This small molecule binds to this protein.
Small molecule (SMILES): CC(=O)N[C@@H]1[C@@H](O)[C@H](O)[C@@H](CO)O[C@H]1O

Sequence of chain 1.K:
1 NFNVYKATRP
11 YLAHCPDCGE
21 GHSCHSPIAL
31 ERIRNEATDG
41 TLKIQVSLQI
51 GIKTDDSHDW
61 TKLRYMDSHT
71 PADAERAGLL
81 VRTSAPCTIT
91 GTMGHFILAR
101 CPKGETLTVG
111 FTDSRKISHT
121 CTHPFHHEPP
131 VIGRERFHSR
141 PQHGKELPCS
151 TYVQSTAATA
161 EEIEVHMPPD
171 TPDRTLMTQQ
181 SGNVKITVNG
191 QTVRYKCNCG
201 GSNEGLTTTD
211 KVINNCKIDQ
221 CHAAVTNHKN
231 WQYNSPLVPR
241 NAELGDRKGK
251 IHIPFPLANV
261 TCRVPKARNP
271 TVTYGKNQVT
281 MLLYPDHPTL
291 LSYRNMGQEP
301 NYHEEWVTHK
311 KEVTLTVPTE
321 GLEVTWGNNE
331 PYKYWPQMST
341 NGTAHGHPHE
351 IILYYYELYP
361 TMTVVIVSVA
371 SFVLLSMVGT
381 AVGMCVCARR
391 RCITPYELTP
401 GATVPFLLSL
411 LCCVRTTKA

Sequence of chain 1.J:
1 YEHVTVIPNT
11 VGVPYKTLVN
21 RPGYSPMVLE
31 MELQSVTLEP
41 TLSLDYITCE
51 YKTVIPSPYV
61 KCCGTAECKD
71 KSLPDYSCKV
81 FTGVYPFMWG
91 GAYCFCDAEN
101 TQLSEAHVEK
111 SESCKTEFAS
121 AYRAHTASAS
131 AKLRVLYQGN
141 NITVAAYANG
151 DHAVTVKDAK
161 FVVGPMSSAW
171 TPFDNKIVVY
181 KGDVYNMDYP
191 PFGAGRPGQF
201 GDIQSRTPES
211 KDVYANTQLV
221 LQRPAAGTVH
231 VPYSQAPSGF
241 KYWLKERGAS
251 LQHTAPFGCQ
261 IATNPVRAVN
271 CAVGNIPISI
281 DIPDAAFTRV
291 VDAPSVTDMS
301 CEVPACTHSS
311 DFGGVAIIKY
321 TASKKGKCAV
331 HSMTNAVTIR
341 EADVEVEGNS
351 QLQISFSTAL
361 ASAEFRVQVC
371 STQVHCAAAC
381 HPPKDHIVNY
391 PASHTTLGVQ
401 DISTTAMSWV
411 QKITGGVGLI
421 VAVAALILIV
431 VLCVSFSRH

Binding-site contacts:
Ligand atom C8 contacts residue THR116 of chain 1.J at 3.8 Å.
Ligand atom C2 contacts residue ASN259 of chain 1.K at 2.5 Å.
Ligand atom C3 contacts residue THR116 of chain 1.J at 4.0 Å.
Ligand atom O5 contacts residue ASN259 of chain 1.K at 2.4 Å (h-bond).
Ligand atom C8 contacts residue ASN259 of chain 1.K at 4.4 Å.
Ligand atom O5 contacts residue LYS181 of chain 1.J at 4.4 Å.
Ligand atom C4 contacts residue ASN259 of chain 1.K at 4.2 Å.
Ligand atom N2 contacts residue THR116 of chain 1.J at 3.0 Å (h-bond).
Ligand atom O7 contacts residue ASN259 of chain 1.K at 3.0 Å (h-bond).
Ligand atom O4 contacts residue LYS181 of chain 1.J at 4.0 Å.
Ligand atom C7 contacts residue ASN259 of chain 1.K at 3.2 Å.
Ligand atom O3 contacts residue THR116 of chain 1.J at 4.4 Å.
Ligand atom C5 contacts residue ASN259 of chain 1.K at 3.7 Å.
Ligand atom C3 contacts residue ASN259 of chain 1.K at 3.8 Å.
Ligand atom C2 contacts residue THR116 of chain 1.J at 3.8 Å.
Ligand atom C4 contacts residue LYS181 of chain 1.J at 4.2 Å.
Ligand atom C5 contacts residue LYS181 of chain 1.J at 3.5 Å.
Ligand atom N2 contacts residue ASN259 of chain 1.K at 2.9 Å (h-bond).
Ligand atom C7 contacts residue THR116 of chain 1.J at 3.8 Å.
Ligand atom C1 contacts residue THR116 of chain 1.J at 4.0 Å.
Ligand atom C3 contacts residue LYS181 of chain 1.J at 4.4 Å.
Ligand atom C1 contacts residue ASN259 of chain 1.K at 1.4 Å.
Ligand atom O6 contacts residue LYS181 of chain 1.J at 4.3 Å.
Ligand atom C6 contacts residue LYS181 of chain 1.J at 4.2 Å.